This protein binds this small molecule.
Small molecule (SMILES): COc1cc(C[C@H](N)C(=O)O)ccc1O

Binding-site contacts:
Ligand atom CD2 contacts residue ALA67 of chain 2.A at 3.5 Å (hydrophobic).
Ligand atom C contacts residue GLN173 of chain 2.A at 2.8 Å.
Ligand atom O contacts residue GLU36 of chain 2.A at 3.2 Å (salt-bridge).
Ligand atom CAN contacts residue GLY70 of chain 2.A at 3.9 Å.
Ligand atom CD1 contacts residue GLY34 of chain 2.A at 3.3 Å.
Ligand atom OAL contacts residue ASN158 of chain 2.A at 3.0 Å (h-bond).
Ligand atom OAL contacts residue GLN155 of chain 2.A at 4.0 Å.
Ligand atom N contacts residue GLN155 of chain 2.A at 2.8 Å (h-bond).
Ligand atom OAM contacts residue GLN155 of chain 2.A at 4.0 Å.
Ligand atom CAK contacts residue GLN155 of chain 2.A at 3.8 Å.
Ligand atom CAI contacts residue GLY34 of chain 2.A at 3.3 Å.
Ligand atom C contacts residue TYR151 of chain 2.A at 3.6 Å (hydrophobic).
Ligand atom OXT contacts residue GLN173 of chain 2.A at 2.6 Å (h-bond).
Ligand atom O contacts residue GLN173 of chain 2.A at 3.6 Å.
Ligand atom CA contacts residue GLN155 of chain 2.A at 3.8 Å.
Ligand atom O contacts residue TYR151 of chain 2.A at 3.1 Å (h-bond).
Ligand atom CB contacts residue TYR151 of chain 2.A at 3.1 Å (hydrophobic).
Ligand atom N contacts residue GLN173 of chain 2.A at 2.9 Å (h-bond).
Ligand atom CB contacts residue GLU36 of chain 2.A at 3.8 Å.
Ligand atom CG contacts residue GLY34 of chain 2.A at 4.0 Å.
Ligand atom N contacts residue ILE137 of chain 2.A at 3.9 Å.
Ligand atom OAM contacts residue ALA67 of chain 2.A at 3.7 Å.
Ligand atom CD2 contacts residue TYR151 of chain 2.A at 3.2 Å (hydrophobic).
Ligand atom CA contacts residue GLN173 of chain 2.A at 3.1 Å.
Ligand atom CAK contacts residue ALA67 of chain 2.A at 3.9 Å (hydrophobic).
Ligand atom CAI contacts residue GLN155 of chain 2.A at 3.8 Å.
Ligand atom CAN contacts residue ASN158 of chain 2.A at 3.8 Å.
Ligand atom CAN contacts residue GLN155 of chain 2.A at 3.4 Å.
Ligand atom CD1 contacts residue GLN155 of chain 2.A at 3.8 Å.
Ligand atom OAM contacts residue ASN158 of chain 2.A at 3.3 Å (h-bond).
Ligand atom N contacts residue TYR151 of chain 2.A at 2.6 Å (h-bond).
Ligand atom CAN contacts residue TYR151 of chain 2.A at 3.9 Å (hydrophobic).
Ligand atom CG contacts residue GLN155 of chain 2.A at 3.5 Å.
Ligand atom O contacts residue ILE137 of chain 2.A at 3.7 Å.
Ligand atom CG contacts residue TYR151 of chain 2.A at 3.5 Å (hydrophobic).
Ligand atom CA contacts residue TYR151 of chain 2.A at 3.2 Å (hydrophobic).
Ligand atom CAJ contacts residue GLN155 of chain 2.A at 3.7 Å.
Ligand atom CD2 contacts residue GLN155 of chain 2.A at 3.5 Å.
Ligand atom CAN contacts residue MET154 of chain 2.A at 4.0 Å (hydrophobic).
Ligand atom CAJ contacts residue ALA67 of chain 2.A at 3.5 Å (hydrophobic).

Sequence of chain 2.A:
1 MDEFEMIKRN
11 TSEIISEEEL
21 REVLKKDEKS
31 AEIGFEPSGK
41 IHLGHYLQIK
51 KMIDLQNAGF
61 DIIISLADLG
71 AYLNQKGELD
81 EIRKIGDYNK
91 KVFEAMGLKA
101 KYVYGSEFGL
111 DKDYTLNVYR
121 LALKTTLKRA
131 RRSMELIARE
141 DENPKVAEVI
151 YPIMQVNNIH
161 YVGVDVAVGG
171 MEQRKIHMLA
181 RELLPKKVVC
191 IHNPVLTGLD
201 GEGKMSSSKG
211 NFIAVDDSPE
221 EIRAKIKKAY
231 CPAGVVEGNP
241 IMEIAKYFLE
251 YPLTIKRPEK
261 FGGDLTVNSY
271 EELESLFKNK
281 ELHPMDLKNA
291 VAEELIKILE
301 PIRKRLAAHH